Sequence of chain 1.C:
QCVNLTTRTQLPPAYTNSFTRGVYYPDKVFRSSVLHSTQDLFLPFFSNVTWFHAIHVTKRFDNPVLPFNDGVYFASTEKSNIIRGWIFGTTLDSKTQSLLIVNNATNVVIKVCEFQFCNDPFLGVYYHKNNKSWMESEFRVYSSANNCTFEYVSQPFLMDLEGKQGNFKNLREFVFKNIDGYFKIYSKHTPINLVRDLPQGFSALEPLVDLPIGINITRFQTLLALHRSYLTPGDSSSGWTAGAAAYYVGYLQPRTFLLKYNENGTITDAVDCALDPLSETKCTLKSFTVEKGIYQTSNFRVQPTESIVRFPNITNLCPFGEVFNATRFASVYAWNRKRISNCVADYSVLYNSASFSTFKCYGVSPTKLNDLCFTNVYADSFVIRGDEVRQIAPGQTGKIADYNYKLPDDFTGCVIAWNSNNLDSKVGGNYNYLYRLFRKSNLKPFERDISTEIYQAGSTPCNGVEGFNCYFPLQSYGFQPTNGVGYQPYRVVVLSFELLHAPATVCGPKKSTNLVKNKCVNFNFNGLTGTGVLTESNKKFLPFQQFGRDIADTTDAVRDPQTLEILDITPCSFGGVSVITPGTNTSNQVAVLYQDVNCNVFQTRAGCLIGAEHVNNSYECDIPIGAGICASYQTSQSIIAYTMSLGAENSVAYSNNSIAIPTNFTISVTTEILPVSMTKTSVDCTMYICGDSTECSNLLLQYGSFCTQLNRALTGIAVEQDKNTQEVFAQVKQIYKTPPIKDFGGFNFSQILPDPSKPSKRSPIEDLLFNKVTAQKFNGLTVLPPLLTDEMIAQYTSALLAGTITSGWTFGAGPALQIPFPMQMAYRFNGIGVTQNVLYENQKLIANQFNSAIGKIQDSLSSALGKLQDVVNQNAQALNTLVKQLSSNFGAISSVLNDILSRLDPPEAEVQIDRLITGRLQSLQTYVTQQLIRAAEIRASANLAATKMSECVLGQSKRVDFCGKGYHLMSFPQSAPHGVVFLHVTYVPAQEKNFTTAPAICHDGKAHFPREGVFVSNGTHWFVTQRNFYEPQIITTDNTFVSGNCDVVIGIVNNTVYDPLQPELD

The small molecule below binds the protein below.
Small molecule (SMILES): CC(=O)N[C@H]1[C@H](O[C@H]2[C@H](O)[C@@H](NC(C)=O)CO[C@@H]2CO)O[C@H](CO)[C@@H](O)[C@@H]1O

Binding-site contacts:
Ligand atom O5 contacts residue GLN926 of chain 1.C at 4.4 Å.
Ligand atom C5 contacts residue ASN717 of chain 1.C at 3.7 Å.
Ligand atom C3 contacts residue ASN717 of chain 1.C at 3.8 Å.
Ligand atom N2 contacts residue ASN717 of chain 1.C at 2.9 Å (h-bond).
Ligand atom O3 contacts residue LEU922 of chain 1.C at 4.3 Å.
Ligand atom O7 contacts residue GLN1071 of chain 1.C at 3.6 Å (h-bond).
Ligand atom O7 contacts residue ASN717 of chain 1.C at 3.4 Å (h-bond).
Ligand atom C4 contacts residue LEU922 of chain 1.C at 4.3 Å (hydrophobic).
Ligand atom C4 contacts residue ASN717 of chain 1.C at 4.2 Å.
Ligand atom O7 contacts residue ASN925 of chain 1.C at 4.3 Å.
Ligand atom C5 contacts residue GLN926 of chain 1.C at 4.1 Å.
Ligand atom O5 contacts residue ASN717 of chain 1.C at 2.4 Å (h-bond).
Ligand atom C7 contacts residue ASN717 of chain 1.C at 3.3 Å.
Ligand atom C3 contacts residue LEU922 of chain 1.C at 3.7 Å (hydrophobic).
Ligand atom O4 contacts residue LEU922 of chain 1.C at 4.1 Å.
Ligand atom C1 contacts residue ASN717 of chain 1.C at 1.4 Å.
Ligand atom C6 contacts residue GLN926 of chain 1.C at 4.4 Å.
Ligand atom C8 contacts residue ASN717 of chain 1.C at 4.3 Å.
Ligand atom C2 contacts residue ASN717 of chain 1.C at 2.5 Å.